Sequence of chain 1.A:
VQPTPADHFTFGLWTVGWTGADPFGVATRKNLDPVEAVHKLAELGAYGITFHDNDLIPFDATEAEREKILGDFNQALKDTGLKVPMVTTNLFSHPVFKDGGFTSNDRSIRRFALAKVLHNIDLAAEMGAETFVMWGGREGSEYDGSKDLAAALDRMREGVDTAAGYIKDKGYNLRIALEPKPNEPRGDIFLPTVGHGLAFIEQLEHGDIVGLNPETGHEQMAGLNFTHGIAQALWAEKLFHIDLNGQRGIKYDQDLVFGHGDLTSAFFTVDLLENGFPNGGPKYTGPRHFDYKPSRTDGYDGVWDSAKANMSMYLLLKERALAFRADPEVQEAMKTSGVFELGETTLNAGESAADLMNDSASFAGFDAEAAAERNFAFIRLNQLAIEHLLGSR

Binding-site contacts:
Ligand atom C4 contacts residue TRP136 of chain 2.B at 3.7 Å (hydrophobic).
Ligand atom C5 contacts residue GLU180 of chain 2.B at 4.0 Å.
Ligand atom O4 contacts residue ASP292 of chain 2.B at 3.1 Å (salt-bridge).
Ligand atom O4 contacts residue GLU180 of chain 2.B at 2.5 Å (salt-bridge).
Ligand atom C4 contacts residue ASP292 of chain 2.B at 4.0 Å.
Ligand atom O5 contacts residue HIS53 of chain 2.B at 2.8 Å (h-bond).
Ligand atom C5 contacts residue HIS53 of chain 2.B at 3.3 Å.
Ligand atom O3 contacts residue MN1 of chain 2.H at 3.9 Å.
Ligand atom O4 contacts residue MN1 of chain 2.H at 2.4 Å.
Ligand atom O1 contacts residue ASP254 of chain 2.B at 3.4 Å (salt-bridge).
Ligand atom C3 contacts residue ASP292 of chain 2.B at 3.7 Å.
Ligand atom O1 contacts residue TRP136 of chain 2.B at 3.4 Å.
Ligand atom O2 contacts residue HIS219 of chain 2.B at 3.4 Å.
Ligand atom O5 contacts residue PHE93 of chain 2.B at 4.1 Å.
Ligand atom C1 contacts residue TRP136 of chain 2.B at 3.7 Å (hydrophobic).
Ligand atom C1 contacts residue PHE25 of chain 1.A at 3.6 Å (hydrophobic).
Ligand atom O3 contacts residue TRP15 of chain 2.B at 3.5 Å (h-bond).
Ligand atom O1 contacts residue LYS182 of chain 2.B at 3.3 Å (salt-bridge).
Ligand atom C4 contacts residue MN1 of chain 2.H at 3.5 Å.
Ligand atom C2 contacts residue HIS219 of chain 2.B at 4.1 Å.
Ligand atom O1 contacts residue HIS219 of chain 2.B at 3.6 Å.
Ligand atom C4 contacts residue GLU180 of chain 2.B at 3.1 Å.
Ligand atom O2 contacts residue MN1 of chain 2.H at 2.3 Å.
Ligand atom O1 contacts residue PHE25 of chain 1.A at 3.6 Å.
Ligand atom C2 contacts residue TRP136 of chain 2.B at 3.5 Å (hydrophobic).
Ligand atom O2 contacts residue MN1 of chain 2.G at 3.9 Å.
Ligand atom C3 contacts residue MN1 of chain 2.H at 3.8 Å.
Ligand atom C3 contacts residue TRP136 of chain 2.B at 3.7 Å (hydrophobic).
Ligand atom O3 contacts residue HIS53 of chain 2.B at 4.1 Å.
Ligand atom C2 contacts residue MN1 of chain 2.H at 3.5 Å.
Ligand atom C2 contacts residue GLU180 of chain 2.B at 3.7 Å.
Ligand atom O2 contacts residue GLU216 of chain 2.B at 2.9 Å (salt-bridge).
Ligand atom O5 contacts residue TRP136 of chain 2.B at 3.5 Å.
Ligand atom C5 contacts residue TRP136 of chain 2.B at 4.0 Å (hydrophobic).
Ligand atom C2 contacts residue ASP292 of chain 2.B at 3.7 Å.
Ligand atom O2 contacts residue ASP292 of chain 2.B at 2.7 Å (salt-bridge).
Ligand atom O3 contacts residue ASP292 of chain 2.B at 3.0 Å (salt-bridge).
Ligand atom O1 contacts residue MN1 of chain 2.G at 3.7 Å.
Ligand atom O2 contacts residue GLU180 of chain 2.B at 2.9 Å (salt-bridge).
Ligand atom O4 contacts residue ASP244 of chain 2.B at 3.1 Å (salt-bridge).

This small molecule binds to this protein.
Small molecule (SMILES): OC[C@@H](O)C(O)[C@@H](O)CO

Sequence of chain 2.B:
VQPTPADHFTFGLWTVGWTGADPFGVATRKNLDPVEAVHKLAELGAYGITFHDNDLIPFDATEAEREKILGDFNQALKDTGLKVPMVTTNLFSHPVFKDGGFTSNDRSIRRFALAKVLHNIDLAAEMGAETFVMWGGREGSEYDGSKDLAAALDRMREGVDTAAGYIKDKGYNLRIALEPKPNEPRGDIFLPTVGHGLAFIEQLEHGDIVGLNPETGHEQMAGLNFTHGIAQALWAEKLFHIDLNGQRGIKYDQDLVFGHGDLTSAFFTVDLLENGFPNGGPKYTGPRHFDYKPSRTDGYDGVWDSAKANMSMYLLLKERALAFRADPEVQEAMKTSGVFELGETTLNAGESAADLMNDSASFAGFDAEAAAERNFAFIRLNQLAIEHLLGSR